This small molecule binds to this protein.
Small molecule (SMILES): CC(C)CNC(=O)[C@@H](C[C@H](O)[C@@H]1COCc2cccc(c2)[C@@H](c2ccccc2)NC(=O)c2cc(cc(N(C)S(C)(=O)=O)c2)C(=O)N1)C(C)C

Binding-site contacts:
Ligand atom C46 contacts residue PRO118 of chain 1.A at 3.6 Å (hydrophobic).
Ligand atom C47 contacts residue LEU121 of chain 1.A at 3.5 Å (hydrophobic).
Ligand atom C19 contacts residue THR85 of chain 1.A at 3.4 Å.
Ligand atom C30 contacts residue TYR231 of chain 1.A at 2.8 Å (hydrophobic).
Ligand atom N18 contacts residue GLY40 of chain 1.A at 2.9 Å (h-bond).
Ligand atom C3 contacts residue ASP38 of chain 1.A at 3.4 Å.
Ligand atom C10 contacts residue ASP226 of chain 1.A at 3.5 Å.
Ligand atom C6 contacts residue GLY40 of chain 1.A at 3.6 Å.
Ligand atom O8 contacts residue GLY40 of chain 1.A at 3.6 Å.
Ligand atom O12 contacts residue SER84 of chain 1.A at 3.0 Å (h-bond).
Ligand atom O8 contacts residue ASP226 of chain 1.A at 2.7 Å (salt-bridge).
Ligand atom C41 contacts residue PHE124 of chain 1.A at 3.5 Å (hydrophobic).
Ligand atom O8 contacts residue ASP38 of chain 1.A at 2.7 Å (salt-bridge).
Ligand atom C7 contacts residue ASP38 of chain 1.A at 3.2 Å.
Ligand atom C37 contacts residue PHE124 of chain 1.A at 3.7 Å (hydrophobic).
Ligand atom O34 contacts residue SER233 of chain 1.A at 3.5 Å.
Ligand atom C24 contacts residue GLY228 of chain 1.A at 3.4 Å.
Ligand atom C40 contacts residue PHE119 of chain 1.A at 3.6 Å (hydrophobic).
Ligand atom C43 contacts residue GLY228 of chain 1.A at 3.5 Å.
Ligand atom O34 contacts residue TYR231 of chain 1.A at 3.6 Å.
Ligand atom O13 contacts residue GLY228 of chain 1.A at 3.4 Å (h-bond).
Ligand atom O31 contacts residue SER230 of chain 1.A at 2.7 Å (h-bond).
Ligand atom O32 contacts residue THR85 of chain 1.A at 2.8 Å (h-bond).
Ligand atom C40 contacts residue PHE124 of chain 1.A at 3.6 Å (hydrophobic).
Ligand atom C25 contacts residue THR85 of chain 1.A at 3.3 Å.
Ligand atom C17 contacts residue GLY40 of chain 1.A at 3.4 Å.
Ligand atom C48 contacts residue GLN19 of chain 1.A at 3.4 Å.
Ligand atom O33 contacts residue SER233 of chain 1.A at 3.4 Å (h-bond).
Ligand atom C17 contacts residue GLN135 of chain 1.A at 3.5 Å.
Ligand atom C48 contacts residue LEU121 of chain 1.A at 3.6 Å (hydrophobic).
Ligand atom O34 contacts residue HIS301 of chain 1.A at 3.3 Å.
Ligand atom C30 contacts residue SER230 of chain 1.A at 3.4 Å.
Ligand atom C5 contacts residue GLY40 of chain 1.A at 3.5 Å.
Ligand atom O12 contacts residue TYR83 of chain 1.A at 3.3 Å.
Ligand atom C7 contacts residue GLY228 of chain 1.A at 3.4 Å.
Ligand atom N1 contacts residue GLY228 of chain 1.A at 3.2 Å (h-bond).
Ligand atom C24 contacts residue THR85 of chain 1.A at 3.7 Å.
Ligand atom C20 contacts residue THR85 of chain 1.A at 3.7 Å.
Ligand atom C30 contacts residue ALA229 of chain 1.A at 3.4 Å (hydrophobic).
Ligand atom C42 contacts residue GLY228 of chain 1.A at 3.6 Å.

Sequence of chain 1.A:
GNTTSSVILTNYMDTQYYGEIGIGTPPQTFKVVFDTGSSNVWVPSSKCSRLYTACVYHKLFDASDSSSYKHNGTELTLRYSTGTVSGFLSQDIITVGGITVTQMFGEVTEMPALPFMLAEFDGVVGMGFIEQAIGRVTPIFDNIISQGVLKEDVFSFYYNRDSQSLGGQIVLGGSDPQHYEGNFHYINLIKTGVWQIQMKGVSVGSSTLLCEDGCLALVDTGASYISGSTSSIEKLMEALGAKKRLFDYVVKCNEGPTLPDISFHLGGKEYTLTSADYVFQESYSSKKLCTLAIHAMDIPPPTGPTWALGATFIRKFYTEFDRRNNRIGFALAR